This small molecule binds to this protein.
Small molecule (SMILES): CC(=O)N[C@@H]1[C@@H](O)[C@H](O)[C@@H](CO)O[C@H]1O

Binding-site contacts:
Ligand atom C8 contacts residue HIS235 of chain 1.G at 4.5 Å.
Ligand atom C7 contacts residue ASN257 of chain 1.G at 3.8 Å.
Ligand atom O7 contacts residue GLY233 of chain 1.G at 4.3 Å.
Ligand atom C3 contacts residue ASN257 of chain 1.G at 3.5 Å.
Ligand atom C5 contacts residue ASN257 of chain 1.G at 3.6 Å.
Ligand atom O3 contacts residue ASN257 of chain 1.G at 3.5 Å (h-bond).
Ligand atom N2 contacts residue ASN257 of chain 1.G at 3.5 Å (h-bond).
Ligand atom C8 contacts residue ASN257 of chain 1.G at 3.2 Å.
Ligand atom C1 contacts residue ASN257 of chain 1.G at 1.4 Å.
Ligand atom C8 contacts residue GLY233 of chain 1.G at 4.1 Å.
Ligand atom C8 contacts residue TYR234 of chain 1.G at 4.4 Å (hydrophobic).
Ligand atom C2 contacts residue ASN257 of chain 1.G at 2.4 Å.
Ligand atom C4 contacts residue ASN257 of chain 1.G at 4.2 Å.
Ligand atom O5 contacts residue ASN257 of chain 1.G at 2.3 Å (h-bond).
Ligand atom C6 contacts residue ASN257 of chain 1.G at 4.3 Å.
Ligand atom O6 contacts residue ASN257 of chain 1.G at 3.9 Å.

Sequence of chain 1.G:
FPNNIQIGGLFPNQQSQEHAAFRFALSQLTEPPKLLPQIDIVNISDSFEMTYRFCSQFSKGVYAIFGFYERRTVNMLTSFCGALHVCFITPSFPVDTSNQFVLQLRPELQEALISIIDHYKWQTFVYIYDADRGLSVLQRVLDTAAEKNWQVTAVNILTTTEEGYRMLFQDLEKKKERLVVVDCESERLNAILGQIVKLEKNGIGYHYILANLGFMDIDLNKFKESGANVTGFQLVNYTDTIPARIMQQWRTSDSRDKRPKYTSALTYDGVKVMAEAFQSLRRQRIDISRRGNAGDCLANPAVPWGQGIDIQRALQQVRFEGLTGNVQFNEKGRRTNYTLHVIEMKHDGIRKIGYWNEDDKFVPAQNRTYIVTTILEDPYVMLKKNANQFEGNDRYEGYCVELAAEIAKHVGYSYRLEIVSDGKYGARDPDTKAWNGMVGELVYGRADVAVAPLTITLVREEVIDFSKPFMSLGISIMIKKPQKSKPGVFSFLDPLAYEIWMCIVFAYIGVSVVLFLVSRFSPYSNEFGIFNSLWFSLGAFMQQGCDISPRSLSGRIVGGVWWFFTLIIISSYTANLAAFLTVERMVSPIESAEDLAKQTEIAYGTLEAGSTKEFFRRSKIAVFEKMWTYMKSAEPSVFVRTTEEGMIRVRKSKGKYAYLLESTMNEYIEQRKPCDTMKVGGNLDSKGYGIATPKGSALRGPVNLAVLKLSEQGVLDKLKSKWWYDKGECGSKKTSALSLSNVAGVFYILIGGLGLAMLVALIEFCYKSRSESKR